Binding-site contacts:
Ligand atom N9 contacts residue PRO166 of chain 1.F at 3.6 Å.
Ligand atom P2 contacts residue SER165 of chain 1.F at 3.1 Å.
Ligand atom N1 contacts residue TRP108 of chain 1.F at 3.2 Å.
Ligand atom O21 contacts residue SER165 of chain 1.F at 3.3 Å (h-bond).
Ligand atom C2 contacts residue SER106 of chain 1.F at 3.8 Å.
Ligand atom O22 contacts residue PRO166 of chain 1.F at 3.4 Å.
Ligand atom C1' contacts residue TRP108 of chain 1.F at 3.5 Å (hydrophobic).
Ligand atom C5 contacts residue PRO166 of chain 1.F at 3.5 Å (hydrophobic).
Ligand atom N6 contacts residue VAL107 of chain 1.F at 2.9 Å (h-bond).
Ligand atom N6 contacts residue TRP108 of chain 1.F at 3.8 Å.
Ligand atom N6 contacts residue THR128 of chain 1.F at 3.5 Å (h-bond).
Ligand atom C6 contacts residue PRO166 of chain 1.F at 3.7 Å (hydrophobic).
Ligand atom O22 contacts residue SER165 of chain 1.F at 2.5 Å.
Ligand atom N1 contacts residue THR128 of chain 1.F at 2.7 Å (h-bond).
Ligand atom C5 contacts residue SER130 of chain 1.F at 3.3 Å.
Ligand atom N7 contacts residue TRP108 of chain 1.F at 2.5 Å.
Ligand atom N3 contacts residue TRP108 of chain 1.F at 2.9 Å.
Ligand atom O6 contacts residue SER165 of chain 1.F at 2.9 Å (h-bond).
Ligand atom C4 contacts residue PRO166 of chain 1.F at 3.6 Å (hydrophobic).
Ligand atom N7 contacts residue SER130 of chain 1.F at 2.5 Å (h-bond).
Ligand atom C6 contacts residue THR128 of chain 1.F at 3.6 Å.
Ligand atom C4 contacts residue TRP108 of chain 1.F at 2.4 Å (hydrophobic).
Ligand atom C8 contacts residue SER130 of chain 1.F at 3.6 Å.
Ligand atom C5' contacts residue PRO166 of chain 1.F at 3.5 Å (hydrophobic).
Ligand atom C2 contacts residue TRP108 of chain 1.F at 3.2 Å (hydrophobic).
Ligand atom N1 contacts residue SER106 of chain 1.F at 3.2 Å.
Ligand atom N9 contacts residue TRP108 of chain 1.F at 2.7 Å.
Ligand atom C6 contacts residue TRP108 of chain 1.F at 3.2 Å (hydrophobic).
Ligand atom C8 contacts residue ALA164 of chain 1.F at 4.0 Å (hydrophobic).
Ligand atom O4' contacts residue PRO166 of chain 1.F at 3.6 Å.
Ligand atom N6 contacts residue SER130 of chain 1.F at 3.0 Å (h-bond).
Ligand atom C8 contacts residue PRO166 of chain 1.F at 3.6 Å (hydrophobic).
Ligand atom O6 contacts residue HIS197 of chain 1.E at 3.5 Å.
Ligand atom C2 contacts residue THR128 of chain 1.F at 3.2 Å.
Ligand atom C8 contacts residue TRP108 of chain 1.F at 2.7 Å (hydrophobic).
Ligand atom C5 contacts residue TRP108 of chain 1.F at 2.6 Å (hydrophobic).
Ligand atom C6 contacts residue SER130 of chain 1.F at 3.7 Å.
Ligand atom N7 contacts residue PRO166 of chain 1.F at 3.8 Å.
Ligand atom N6 contacts residue PHE129 of chain 1.F at 3.3 Å.
Ligand atom O11 contacts residue HIS197 of chain 1.E at 3.6 Å.

Sequence of chain 1.E:
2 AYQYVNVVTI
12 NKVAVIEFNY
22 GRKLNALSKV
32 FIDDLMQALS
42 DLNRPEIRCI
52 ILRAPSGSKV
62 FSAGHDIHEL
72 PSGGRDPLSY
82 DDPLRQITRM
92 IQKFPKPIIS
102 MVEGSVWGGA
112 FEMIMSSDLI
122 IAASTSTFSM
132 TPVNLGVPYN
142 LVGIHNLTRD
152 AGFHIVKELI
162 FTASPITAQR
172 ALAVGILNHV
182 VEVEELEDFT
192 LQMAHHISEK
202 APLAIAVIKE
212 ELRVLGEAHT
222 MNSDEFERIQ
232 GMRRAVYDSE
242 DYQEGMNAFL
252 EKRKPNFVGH

Sequence of chain 1.F:
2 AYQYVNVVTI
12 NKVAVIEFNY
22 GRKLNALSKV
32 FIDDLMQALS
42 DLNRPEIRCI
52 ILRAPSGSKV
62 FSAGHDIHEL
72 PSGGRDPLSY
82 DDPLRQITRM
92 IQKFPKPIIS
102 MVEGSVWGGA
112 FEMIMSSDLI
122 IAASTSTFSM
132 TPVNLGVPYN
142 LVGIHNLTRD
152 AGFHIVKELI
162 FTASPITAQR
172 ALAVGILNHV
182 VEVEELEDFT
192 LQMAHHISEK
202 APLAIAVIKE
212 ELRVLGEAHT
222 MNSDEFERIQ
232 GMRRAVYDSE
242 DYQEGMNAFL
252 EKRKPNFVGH

This small molecule binds to this protein.
Small molecule (SMILES): C[C@@H](C(=O)NCCNC(=O)CCNC(=O)[C@H](O)C(C)(C)COP(=O)(O)OP(=O)(O)OC[C@H]1O[C@@H](n2cnc3c(N)ncnc32)[C@H](O)[C@@H]1OP(=O)(O)O)S(=O)(=O)O